Binding-site contacts:
Ligand atom CA contacts residue GLU290 of chain 2.B at 3.5 Å.
Ligand atom OD1 contacts residue THR19 of chain 2.A at 2.8 Å (h-bond).
Ligand atom CB contacts residue THR19 of chain 2.A at 3.0 Å.
Ligand atom C contacts residue SER65 of chain 2.A at 3.5 Å.
Ligand atom C contacts residue THR96 of chain 2.A at 3.7 Å.
Ligand atom C contacts residue ASP97 of chain 2.A at 3.5 Å.
Ligand atom N contacts residue ASP97 of chain 2.A at 2.5 Å (salt-bridge).
Ligand atom OD1 contacts residue MET122 of chain 2.A at 3.9 Å.
Ligand atom C contacts residue GLY95 of chain 2.A at 3.4 Å.
Ligand atom N contacts residue GLN66 of chain 2.A at 2.9 Å (h-bond).
Ligand atom OD2 contacts residue THR96 of chain 2.A at 2.9 Å (h-bond).
Ligand atom OD1 contacts residue ALA121 of chain 2.A at 2.8 Å (h-bond).
Ligand atom OXT contacts residue GLY18 of chain 2.A at 3.4 Å.
Ligand atom OXT contacts residue GLY64 of chain 2.A at 3.4 Å.
Ligand atom O contacts residue GLY95 of chain 2.A at 3.2 Å.
Ligand atom OXT contacts residue GLN66 of chain 2.A at 3.5 Å (h-bond).
Ligand atom CG contacts residue THR96 of chain 2.A at 2.8 Å.
Ligand atom O contacts residue ASP97 of chain 2.A at 3.0 Å (salt-bridge).
Ligand atom CA contacts residue THR19 of chain 2.A at 3.2 Å.
Ligand atom CB contacts residue TYR32 of chain 2.A at 3.6 Å (hydrophobic).
Ligand atom CB contacts residue THR96 of chain 2.A at 3.3 Å.
Ligand atom OD2 contacts residue THR19 of chain 2.A at 2.9 Å (h-bond).
Ligand atom O contacts residue THR96 of chain 2.A at 3.0 Å (h-bond).
Ligand atom OXT contacts residue GLY95 of chain 2.A at 3.2 Å.
Ligand atom CA contacts residue ASP97 of chain 2.A at 3.4 Å.
Ligand atom O contacts residue SER65 of chain 2.A at 2.6 Å (h-bond).
Ligand atom CB contacts residue ASP97 of chain 2.A at 3.3 Å.
Ligand atom N contacts residue GLU290 of chain 2.B at 2.8 Å (salt-bridge).
Ligand atom OD2 contacts residue ALA121 of chain 2.A at 3.6 Å.
Ligand atom N contacts residue ASN255 of chain 2.B at 3.9 Å.
Ligand atom CB contacts residue GLU290 of chain 2.B at 3.8 Å.
Ligand atom OD1 contacts residue THR96 of chain 2.A at 2.9 Å (h-bond).
Ligand atom OD1 contacts residue TYR32 of chain 2.A at 3.8 Å.
Ligand atom OD2 contacts residue GLY95 of chain 2.A at 3.3 Å.
Ligand atom CG contacts residue ALA121 of chain 2.A at 3.6 Å (hydrophobic).
Ligand atom CG contacts residue THR19 of chain 2.A at 2.5 Å.
Ligand atom C contacts residue GLN66 of chain 2.A at 3.6 Å.
Ligand atom CA contacts residue GLN66 of chain 2.A at 3.8 Å.
Ligand atom OXT contacts residue VAL34 of chain 2.A at 3.8 Å.
Ligand atom OXT contacts residue SER65 of chain 2.A at 2.7 Å (h-bond).

A small-molecule ligand and the protein it binds are described below.
Small molecule (SMILES): N[C@@H](CC(=O)O)C(=O)O

Sequence of chain 2.A:
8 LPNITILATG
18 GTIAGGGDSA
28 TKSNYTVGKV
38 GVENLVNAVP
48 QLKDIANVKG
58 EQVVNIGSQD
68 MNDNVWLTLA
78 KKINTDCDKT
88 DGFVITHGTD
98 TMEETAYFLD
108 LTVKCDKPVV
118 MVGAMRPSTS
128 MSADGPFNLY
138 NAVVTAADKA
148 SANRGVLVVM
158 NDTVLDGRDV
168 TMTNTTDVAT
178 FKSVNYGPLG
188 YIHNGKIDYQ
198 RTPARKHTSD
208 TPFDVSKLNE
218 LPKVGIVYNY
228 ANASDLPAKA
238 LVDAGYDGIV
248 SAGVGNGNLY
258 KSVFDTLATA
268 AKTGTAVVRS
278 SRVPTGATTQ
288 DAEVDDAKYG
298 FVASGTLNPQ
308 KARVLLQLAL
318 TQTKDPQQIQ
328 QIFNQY

Sequence of chain 2.B:
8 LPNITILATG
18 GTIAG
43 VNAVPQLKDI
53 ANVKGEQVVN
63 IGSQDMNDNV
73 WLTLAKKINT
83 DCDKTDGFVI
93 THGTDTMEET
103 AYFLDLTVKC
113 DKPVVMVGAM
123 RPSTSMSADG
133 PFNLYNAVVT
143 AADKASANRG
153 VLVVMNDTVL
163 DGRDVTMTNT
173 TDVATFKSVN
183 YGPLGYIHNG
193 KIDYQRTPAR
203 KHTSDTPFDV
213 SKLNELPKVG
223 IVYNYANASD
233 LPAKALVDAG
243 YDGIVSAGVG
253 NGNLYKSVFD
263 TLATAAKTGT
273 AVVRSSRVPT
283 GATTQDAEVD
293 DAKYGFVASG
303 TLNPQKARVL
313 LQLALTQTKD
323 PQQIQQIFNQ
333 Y